The protein below binds the small molecule below.
Small molecule (SMILES): C[C@H](NC(=O)[C@H](CCCN=C(N)N)NC(=O)CNC(=O)[C@@H]1CCCN1C(=O)CN)C(=O)N[C@H](C=O)Cc1ccccc1

Sequence of chain 1.B:
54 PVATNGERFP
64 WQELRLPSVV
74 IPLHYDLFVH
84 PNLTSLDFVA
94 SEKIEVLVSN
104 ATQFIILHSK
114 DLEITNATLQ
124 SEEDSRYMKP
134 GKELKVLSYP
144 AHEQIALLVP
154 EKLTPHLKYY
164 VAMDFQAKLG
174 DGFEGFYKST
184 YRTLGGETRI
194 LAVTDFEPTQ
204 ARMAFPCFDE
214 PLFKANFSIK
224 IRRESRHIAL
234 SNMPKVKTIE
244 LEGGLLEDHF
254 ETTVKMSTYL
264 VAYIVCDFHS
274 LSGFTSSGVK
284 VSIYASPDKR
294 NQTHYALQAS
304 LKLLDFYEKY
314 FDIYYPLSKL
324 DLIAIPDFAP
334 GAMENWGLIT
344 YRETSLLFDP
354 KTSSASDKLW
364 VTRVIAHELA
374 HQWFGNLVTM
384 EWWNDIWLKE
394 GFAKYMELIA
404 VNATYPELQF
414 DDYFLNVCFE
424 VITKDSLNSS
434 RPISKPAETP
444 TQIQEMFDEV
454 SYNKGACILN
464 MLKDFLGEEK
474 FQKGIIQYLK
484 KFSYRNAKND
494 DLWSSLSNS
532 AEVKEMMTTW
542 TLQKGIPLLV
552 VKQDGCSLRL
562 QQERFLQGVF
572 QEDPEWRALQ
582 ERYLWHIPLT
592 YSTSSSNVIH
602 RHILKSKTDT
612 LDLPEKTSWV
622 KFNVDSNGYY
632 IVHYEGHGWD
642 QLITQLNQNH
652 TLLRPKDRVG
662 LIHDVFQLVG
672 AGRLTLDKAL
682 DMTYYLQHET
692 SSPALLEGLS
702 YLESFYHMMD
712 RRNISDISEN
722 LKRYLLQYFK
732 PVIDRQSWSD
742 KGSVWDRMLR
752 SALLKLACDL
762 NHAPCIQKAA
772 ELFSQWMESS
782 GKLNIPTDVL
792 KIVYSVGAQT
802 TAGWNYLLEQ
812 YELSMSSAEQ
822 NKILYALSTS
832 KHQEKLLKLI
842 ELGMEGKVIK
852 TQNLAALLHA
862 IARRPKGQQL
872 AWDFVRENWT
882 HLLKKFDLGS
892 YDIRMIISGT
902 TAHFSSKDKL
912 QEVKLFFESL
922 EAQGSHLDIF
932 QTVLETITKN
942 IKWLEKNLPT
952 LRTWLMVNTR

Binding-site contacts:
Ligand atom C contacts residue PRO333 of chain 1.B at 3.6 Å (hydrophobic).
Ligand atom C contacts residue GLU393 of chain 1.B at 3.4 Å.
Ligand atom O contacts residue HIS370 of chain 1.B at 3.0 Å (h-bond).
Ligand atom N contacts residue TRP363 of chain 1.B at 2.9 Å.
Ligand atom CB contacts residue ARG345 of chain 1.B at 3.7 Å.
Ligand atom CA contacts residue TYR455 of chain 1.B at 3.6 Å (hydrophobic).
Ligand atom C contacts residue ZN1 of chain 1.X at 2.6 Å.
Ligand atom N contacts residue GLU200 of chain 1.B at 3.0 Å (salt-bridge).
Ligand atom NH2 contacts residue ASN456 of chain 1.B at 3.7 Å.
Ligand atom O contacts residue GLU337 of chain 1.B at 3.2 Å (salt-bridge).
Ligand atom O contacts residue ZN1 of chain 1.X at 2.0 Å.
Ligand atom CA contacts residue GLU393 of chain 1.B at 3.0 Å.
Ligand atom O contacts residue TYR892 of chain 1.B at 3.6 Å.
Ligand atom N contacts residue ZN1 of chain 1.X at 3.5 Å.
Ligand atom O contacts residue HIS374 of chain 1.B at 3.3 Å (h-bond).
Ligand atom NH1 contacts residue PHE450 of chain 1.B at 3.2 Å (h-bond).
Ligand atom CD contacts residue GLU371 of chain 1.B at 3.3 Å.
Ligand atom NH2 contacts residue ASP451 of chain 1.B at 3.0 Å.
Ligand atom N contacts residue GLU337 of chain 1.B at 2.9 Å (salt-bridge).
Ligand atom O contacts residue GLU371 of chain 1.B at 2.9 Å (salt-bridge).
Ligand atom N contacts residue GLU393 of chain 1.B at 3.5 Å (salt-bridge).
Ligand atom O contacts residue PRO333 of chain 1.B at 3.5 Å.
Ligand atom CZ contacts residue ASP360 of chain 1.B at 3.4 Å.
Ligand atom CE1 contacts residue ASP360 of chain 1.B at 3.7 Å.
Ligand atom O contacts residue GLU393 of chain 1.B at 3.5 Å (salt-bridge).
Ligand atom NH2 contacts residue TYR455 of chain 1.B at 3.6 Å.
Ligand atom CA contacts residue TRP363 of chain 1.B at 3.5 Å (hydrophobic).
Ligand atom CB contacts residue TYR892 of chain 1.B at 3.4 Å (hydrophobic).
Ligand atom CA contacts residue ZN1 of chain 1.X at 3.2 Å.
Ligand atom CG contacts residue TYR892 of chain 1.B at 3.2 Å (hydrophobic).
Ligand atom O contacts residue PRO333 of chain 1.B at 3.2 Å.
Ligand atom NH2 contacts residue GLU452 of chain 1.B at 3.2 Å (salt-bridge).
Ligand atom CA contacts residue TYR455 of chain 1.B at 3.1 Å (hydrophobic).
Ligand atom O contacts residue GLY334 of chain 1.B at 3.7 Å.
Ligand atom C contacts residue TRP363 of chain 1.B at 3.6 Å (hydrophobic).
Ligand atom CA contacts residue TRP363 of chain 1.B at 3.7 Å (hydrophobic).
Ligand atom CD contacts residue HIS370 of chain 1.B at 3.7 Å.
Ligand atom N contacts residue PRO333 of chain 1.B at 3.4 Å.
Ligand atom CA contacts residue TYR892 of chain 1.B at 3.5 Å (hydrophobic).
Ligand atom O contacts residue ALA335 of chain 1.B at 2.9 Å (h-bond).